Sequence of chain 1.C:
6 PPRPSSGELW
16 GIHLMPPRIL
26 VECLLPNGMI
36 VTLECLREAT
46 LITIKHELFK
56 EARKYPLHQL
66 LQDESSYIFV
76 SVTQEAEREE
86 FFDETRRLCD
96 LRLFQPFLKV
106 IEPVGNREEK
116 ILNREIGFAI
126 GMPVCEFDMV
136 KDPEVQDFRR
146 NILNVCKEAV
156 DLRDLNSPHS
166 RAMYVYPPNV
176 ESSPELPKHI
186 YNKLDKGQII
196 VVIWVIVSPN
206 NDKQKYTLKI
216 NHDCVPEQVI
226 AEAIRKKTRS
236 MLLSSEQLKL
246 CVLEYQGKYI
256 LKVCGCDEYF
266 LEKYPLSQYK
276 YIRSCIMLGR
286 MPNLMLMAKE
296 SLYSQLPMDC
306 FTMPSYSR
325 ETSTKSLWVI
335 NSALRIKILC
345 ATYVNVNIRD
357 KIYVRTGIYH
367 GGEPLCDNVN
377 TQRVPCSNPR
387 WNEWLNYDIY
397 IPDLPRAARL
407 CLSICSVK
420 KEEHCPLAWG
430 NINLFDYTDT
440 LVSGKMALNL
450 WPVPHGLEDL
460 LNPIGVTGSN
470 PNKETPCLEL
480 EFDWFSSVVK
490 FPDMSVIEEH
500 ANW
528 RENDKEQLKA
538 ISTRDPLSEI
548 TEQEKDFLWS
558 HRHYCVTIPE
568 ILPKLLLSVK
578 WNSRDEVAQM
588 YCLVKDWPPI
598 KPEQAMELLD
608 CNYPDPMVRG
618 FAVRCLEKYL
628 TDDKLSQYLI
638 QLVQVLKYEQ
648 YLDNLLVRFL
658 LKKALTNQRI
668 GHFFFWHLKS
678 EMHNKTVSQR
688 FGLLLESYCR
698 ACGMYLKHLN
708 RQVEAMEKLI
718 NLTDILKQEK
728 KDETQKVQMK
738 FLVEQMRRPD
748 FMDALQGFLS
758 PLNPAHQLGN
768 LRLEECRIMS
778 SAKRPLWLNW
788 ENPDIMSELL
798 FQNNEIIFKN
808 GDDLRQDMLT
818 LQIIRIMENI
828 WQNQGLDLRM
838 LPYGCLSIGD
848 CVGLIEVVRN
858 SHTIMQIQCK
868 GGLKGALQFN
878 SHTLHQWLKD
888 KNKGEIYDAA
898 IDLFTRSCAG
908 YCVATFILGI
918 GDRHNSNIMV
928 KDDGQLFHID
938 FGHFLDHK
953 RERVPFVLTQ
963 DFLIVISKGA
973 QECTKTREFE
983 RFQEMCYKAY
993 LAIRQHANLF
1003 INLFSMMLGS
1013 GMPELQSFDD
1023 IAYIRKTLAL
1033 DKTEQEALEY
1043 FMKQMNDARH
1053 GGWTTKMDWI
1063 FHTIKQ

This small molecule binds to this protein.
Small molecule (SMILES): Cc1nc(NC(=O)N2CCC[C@H]2C(N)=O)sc1-c1csc(C(C)(C)C)n1

Binding-site contacts:
Ligand atom C10 contacts residue TYR840 of chain 1.C at 3.9 Å (hydrophobic).
Ligand atom C11 contacts residue ILE936 of chain 1.C at 4.0 Å (hydrophobic).
Ligand atom N1 contacts residue SER858 of chain 1.C at 3.6 Å (h-bond).
Ligand atom S2 contacts residue ASP937 of chain 1.C at 3.7 Å.
Ligand atom C9 contacts residue GLU853 of chain 1.C at 4.0 Å.
Ligand atom C12 contacts residue ILE852 of chain 1.C at 3.9 Å (hydrophobic).
Ligand atom C9 contacts residue VAL855 of chain 1.C at 3.9 Å (hydrophobic).
Ligand atom S2 contacts residue TYR840 of chain 1.C at 3.5 Å (h-bond).
Ligand atom N4 contacts residue VAL855 of chain 1.C at 3.2 Å (h-bond).
Ligand atom C5 contacts residue GLN863 of chain 1.C at 3.6 Å.
Ligand atom N1 contacts residue TRP784 of chain 1.C at 3.7 Å.
Ligand atom C17 contacts residue ILE804 of chain 1.C at 3.9 Å (hydrophobic).
Ligand atom N2 contacts residue GLN863 of chain 1.C at 2.9 Å (h-bond).
Ligand atom N4 contacts residue VAL854 of chain 1.C at 4.0 Å.
Ligand atom N3 contacts residue MET926 of chain 1.C at 3.9 Å.
Ligand atom C3 contacts residue VAL855 of chain 1.C at 3.2 Å (hydrophobic).
Ligand atom C16 contacts residue LYS806 of chain 1.C at 3.5 Å.
Ligand atom C12 contacts residue TYR840 of chain 1.C at 3.7 Å (hydrophobic).
Ligand atom C10 contacts residue GLU853 of chain 1.C at 3.2 Å.
Ligand atom N3 contacts residue SER858 of chain 1.C at 3.6 Å (h-bond).
Ligand atom O2 contacts residue TRP784 of chain 1.C at 3.4 Å.
Ligand atom C15 contacts residue ASP937 of chain 1.C at 3.6 Å.
Ligand atom N3 contacts residue VAL854 of chain 1.C at 3.7 Å.
Ligand atom C2 contacts residue ASN857 of chain 1.C at 3.9 Å.
Ligand atom N5 contacts residue ILE804 of chain 1.C at 3.8 Å.
Ligand atom C7 contacts residue MET926 of chain 1.C at 3.9 Å (hydrophobic).
Ligand atom C16 contacts residue ILE852 of chain 1.C at 3.6 Å (hydrophobic).
Ligand atom C10 contacts residue VAL855 of chain 1.C at 3.8 Å (hydrophobic).
Ligand atom N2 contacts residue SER858 of chain 1.C at 3.7 Å.
Ligand atom S2 contacts residue ILE936 of chain 1.C at 4.0 Å.
Ligand atom C16 contacts residue ASP937 of chain 1.C at 3.6 Å.
Ligand atom C1 contacts residue HIS859 of chain 1.C at 3.8 Å.
Ligand atom O1 contacts residue GLN863 of chain 1.C at 3.6 Å.
Ligand atom C2 contacts residue SER858 of chain 1.C at 3.6 Å.
Ligand atom N3 contacts residue VAL855 of chain 1.C at 3.3 Å (h-bond).
Ligand atom C12 contacts residue ILE936 of chain 1.C at 3.6 Å (hydrophobic).
Ligand atom C1 contacts residue SER858 of chain 1.C at 3.7 Å.
Ligand atom C3 contacts residue SER858 of chain 1.C at 3.1 Å.
Ligand atom C6 contacts residue TRP784 of chain 1.C at 3.7 Å (hydrophobic).
Ligand atom C4 contacts residue TRP784 of chain 1.C at 3.7 Å (hydrophobic).